Sequence of chain 1.N:
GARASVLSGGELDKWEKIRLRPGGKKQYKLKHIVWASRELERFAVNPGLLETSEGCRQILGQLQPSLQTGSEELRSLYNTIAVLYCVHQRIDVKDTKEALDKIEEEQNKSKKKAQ

Binding-site contacts:
Ligand atom C7A contacts residue LEU20 of chain 1.K at 3.4 Å (hydrophobic).
Ligand atom O1A contacts residue SER76 of chain 1.K at 4.2 Å.
Ligand atom C5A contacts residue SER76 of chain 1.K at 3.8 Å.
Ligand atom O41 contacts residue PIO1 of chain 1.ZA at 3.0 Å (h-bond).
Ligand atom C3A contacts residue SER76 of chain 1.K at 3.5 Å.
Ligand atom C4 contacts residue PIO1 of chain 1.ZA at 4.3 Å.
Ligand atom C8A contacts residue LEU20 of chain 1.K at 3.4 Å (hydrophobic).
Ligand atom O42 contacts residue PIO1 of chain 1.ZA at 1.7 Å (h-bond).
Ligand atom O53 contacts residue GLY23 of chain 1.N at 4.2 Å.
Ligand atom P4 contacts residue PIO1 of chain 1.ZA at 2.1 Å.
Ligand atom O43 contacts residue PIO1 of chain 1.ZA at 2.1 Å (h-bond).
Ligand atom C4A contacts residue SER76 of chain 1.K at 3.6 Å.
Ligand atom O4 contacts residue PIO1 of chain 1.ZA at 3.7 Å.
Ligand atom O52 contacts residue SER76 of chain 1.K at 4.2 Å.
Ligand atom C4A contacts residue THR80 of chain 1.K at 4.2 Å.

This protein binds this small molecule.
Small molecule (SMILES): CCCCCCCC(=O)OC[C@H](COP(=O)(O)O[C@@H]1[C@H](O)[C@H](O)[C@@H](OP(=O)(O)O)[C@H](OP(=O)(O)O)[C@H]1O)OC(=O)CCCCCCC

Sequence of chain 1.K:
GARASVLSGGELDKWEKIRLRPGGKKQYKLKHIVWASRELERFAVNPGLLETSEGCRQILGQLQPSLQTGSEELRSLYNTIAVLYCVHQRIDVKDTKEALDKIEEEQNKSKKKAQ